Binding-site contacts:
Ligand atom O6 contacts residue TYR28 of chain 1.B at 3.2 Å.
Ligand atom C3 contacts residue ASN61 of chain 1.B at 3.8 Å.
Ligand atom O7 contacts residue ASN61 of chain 1.B at 4.0 Å.
Ligand atom C2 contacts residue ASN61 of chain 1.B at 2.4 Å.
Ligand atom N2 contacts residue ASN61 of chain 1.B at 2.9 Å (h-bond).
Ligand atom O5 contacts residue TYR28 of chain 1.B at 4.3 Å.
Ligand atom C7 contacts residue ASN61 of chain 1.B at 3.6 Å.
Ligand atom C4 contacts residue ASN61 of chain 1.B at 4.2 Å.
Ligand atom C1 contacts residue ASN61 of chain 1.B at 1.4 Å.
Ligand atom O5 contacts residue ASN61 of chain 1.B at 2.4 Å (h-bond).
Ligand atom C5 contacts residue ASN61 of chain 1.B at 3.7 Å.

A small-molecule ligand and the protein it binds are described below.
Small molecule (SMILES): CC(=O)N[C@@H]1[C@@H](O)[C@H](O)[C@@H](CO)O[C@H]1O

Sequence of chain 1.B:
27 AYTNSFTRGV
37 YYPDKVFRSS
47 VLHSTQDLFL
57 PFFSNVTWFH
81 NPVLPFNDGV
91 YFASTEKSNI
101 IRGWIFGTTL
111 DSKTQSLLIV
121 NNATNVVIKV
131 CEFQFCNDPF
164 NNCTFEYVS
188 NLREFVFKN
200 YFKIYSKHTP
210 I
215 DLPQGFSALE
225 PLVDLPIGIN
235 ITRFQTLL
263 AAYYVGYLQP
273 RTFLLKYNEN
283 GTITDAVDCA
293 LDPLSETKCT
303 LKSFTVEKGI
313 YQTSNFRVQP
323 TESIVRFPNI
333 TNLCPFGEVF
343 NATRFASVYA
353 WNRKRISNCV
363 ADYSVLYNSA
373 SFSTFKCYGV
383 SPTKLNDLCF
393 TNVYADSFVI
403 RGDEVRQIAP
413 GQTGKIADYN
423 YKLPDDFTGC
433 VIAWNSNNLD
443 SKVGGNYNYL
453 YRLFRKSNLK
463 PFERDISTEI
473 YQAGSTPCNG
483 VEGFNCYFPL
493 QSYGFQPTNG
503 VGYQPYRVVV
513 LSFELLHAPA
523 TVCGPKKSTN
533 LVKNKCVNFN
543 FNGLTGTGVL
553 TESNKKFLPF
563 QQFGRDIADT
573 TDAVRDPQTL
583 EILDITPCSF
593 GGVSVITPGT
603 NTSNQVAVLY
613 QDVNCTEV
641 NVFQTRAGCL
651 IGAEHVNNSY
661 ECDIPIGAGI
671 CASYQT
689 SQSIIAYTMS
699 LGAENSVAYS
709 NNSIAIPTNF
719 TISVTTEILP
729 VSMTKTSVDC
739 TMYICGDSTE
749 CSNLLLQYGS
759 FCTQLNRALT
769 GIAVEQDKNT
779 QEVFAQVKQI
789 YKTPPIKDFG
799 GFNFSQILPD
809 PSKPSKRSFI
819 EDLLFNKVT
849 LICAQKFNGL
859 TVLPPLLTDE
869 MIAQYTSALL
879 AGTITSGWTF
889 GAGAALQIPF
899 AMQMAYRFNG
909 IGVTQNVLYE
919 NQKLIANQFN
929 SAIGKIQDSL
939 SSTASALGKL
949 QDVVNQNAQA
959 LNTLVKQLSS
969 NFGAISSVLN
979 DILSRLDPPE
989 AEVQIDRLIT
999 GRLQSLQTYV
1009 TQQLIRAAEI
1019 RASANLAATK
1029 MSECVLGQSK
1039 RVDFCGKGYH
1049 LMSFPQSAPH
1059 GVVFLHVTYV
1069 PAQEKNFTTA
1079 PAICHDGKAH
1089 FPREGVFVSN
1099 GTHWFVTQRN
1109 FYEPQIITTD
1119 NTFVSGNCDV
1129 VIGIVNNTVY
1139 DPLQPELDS